Binding-site contacts:
Ligand atom O5 contacts residue ASN276 of chain 1.C at 2.3 Å (h-bond).
Ligand atom C2 contacts residue ASN276 of chain 1.C at 2.5 Å.
Ligand atom C3 contacts residue ASN276 of chain 1.C at 3.8 Å.
Ligand atom C5 contacts residue LYS290 of chain 1.C at 3.7 Å.
Ligand atom C2 contacts residue GLU291 of chain 1.C at 3.4 Å.
Ligand atom O4 contacts residue LYS290 of chain 1.C at 3.7 Å.
Ligand atom O7 contacts residue ASN276 of chain 1.C at 2.7 Å (h-bond).
Ligand atom C5 contacts residue GLU291 of chain 1.C at 4.4 Å.
Ligand atom C1 contacts residue ASN276 of chain 1.C at 1.4 Å.
Ligand atom C8 contacts residue GLU291 of chain 1.C at 3.2 Å.
Ligand atom O5 contacts residue GLU291 of chain 1.C at 4.3 Å.
Ligand atom N2 contacts residue ASN276 of chain 1.C at 2.9 Å (h-bond).
Ligand atom N2 contacts residue GLU291 of chain 1.C at 2.7 Å (salt-bridge).
Ligand atom C4 contacts residue ASN276 of chain 1.C at 4.2 Å.
Ligand atom C1 contacts residue GLU291 of chain 1.C at 3.1 Å.
Ligand atom C6 contacts residue LYS290 of chain 1.C at 4.4 Å.
Ligand atom C7 contacts residue TYR293 of chain 1.C at 4.3 Å (hydrophobic).
Ligand atom C4 contacts residue LYS290 of chain 1.C at 4.2 Å.
Ligand atom C8 contacts residue TYR293 of chain 1.C at 3.7 Å (hydrophobic).
Ligand atom O7 contacts residue GLU291 of chain 1.C at 3.7 Å.
Ligand atom C7 contacts residue ASN276 of chain 1.C at 3.0 Å.
Ligand atom C7 contacts residue GLU291 of chain 1.C at 3.0 Å.
Ligand atom C8 contacts residue ASN276 of chain 1.C at 4.2 Å.
Ligand atom C3 contacts residue LYS290 of chain 1.C at 4.4 Å.
Ligand atom C3 contacts residue GLU291 of chain 1.C at 4.3 Å.
Ligand atom C5 contacts residue ASN276 of chain 1.C at 3.6 Å.

Sequence of chain 1.C:
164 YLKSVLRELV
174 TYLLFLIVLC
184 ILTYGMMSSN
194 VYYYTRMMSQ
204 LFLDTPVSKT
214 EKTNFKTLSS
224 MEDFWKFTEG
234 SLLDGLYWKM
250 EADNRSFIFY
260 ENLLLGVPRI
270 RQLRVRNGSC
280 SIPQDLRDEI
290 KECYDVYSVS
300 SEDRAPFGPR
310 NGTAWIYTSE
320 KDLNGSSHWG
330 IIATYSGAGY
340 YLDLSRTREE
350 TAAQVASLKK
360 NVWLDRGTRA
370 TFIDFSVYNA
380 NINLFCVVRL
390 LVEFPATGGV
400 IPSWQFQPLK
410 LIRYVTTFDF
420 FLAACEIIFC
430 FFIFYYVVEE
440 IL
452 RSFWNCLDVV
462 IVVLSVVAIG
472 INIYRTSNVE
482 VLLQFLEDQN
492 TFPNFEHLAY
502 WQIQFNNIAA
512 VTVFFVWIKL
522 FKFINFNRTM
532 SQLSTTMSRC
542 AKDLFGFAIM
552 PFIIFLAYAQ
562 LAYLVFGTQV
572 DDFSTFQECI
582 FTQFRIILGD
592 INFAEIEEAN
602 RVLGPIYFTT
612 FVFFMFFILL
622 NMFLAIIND

A protein and the small-molecule ligand that binds it are described below.
Small molecule (SMILES): CC(=O)N[C@@H]1[C@@H](O)[C@H](O)[C@@H](CO)O[C@H]1O